Binding-site contacts:
Ligand atom F6 contacts residue SER48 of chain 1.B at 3.3 Å.
Ligand atom F3 contacts residue LEU116 of chain 1.B at 3.9 Å.
Ligand atom C1 contacts residue SER48 of chain 1.B at 3.4 Å.
Ligand atom O1 contacts residue SER48 of chain 1.B at 2.6 Å (h-bond).
Ligand atom O1 contacts residue CYS46 of chain 1.B at 3.4 Å (h-bond).
Ligand atom C6 contacts residue SER48 of chain 1.B at 3.5 Å.
Ligand atom C7 contacts residue SER48 of chain 1.B at 3.5 Å.
Ligand atom C6 contacts residue LEU141 of chain 1.B at 3.6 Å (hydrophobic).
Ligand atom F6 contacts residue PHE140 of chain 1.B at 4.1 Å.
Ligand atom F4 contacts residue LEU57 of chain 1.B at 3.8 Å.
Ligand atom F5 contacts residue PHE140 of chain 1.B at 3.3 Å.
Ligand atom O1 contacts residue ZN1 of chain 1.H at 1.9 Å.
Ligand atom F2 contacts residue ILE318 of chain 1.B at 3.8 Å.
Ligand atom C7 contacts residue HIS67 of chain 1.B at 3.6 Å.
Ligand atom F6 contacts residue LEU141 of chain 1.B at 3.2 Å.
Ligand atom F3 contacts residue VAL294 of chain 1.B at 3.5 Å.
Ligand atom C3 contacts residue VAL294 of chain 1.B at 3.5 Å (hydrophobic).
Ligand atom C4 contacts residue LEU116 of chain 1.B at 4.0 Å (hydrophobic).
Ligand atom C2 contacts residue NAJ1 of chain 1.J at 4.1 Å.
Ligand atom O1 contacts residue HIS67 of chain 1.B at 3.1 Å (h-bond).
Ligand atom C3 contacts residue LEU116 of chain 1.B at 3.9 Å (hydrophobic).
Ligand atom C1 contacts residue PHE93 of chain 1.B at 4.0 Å (hydrophobic).
Ligand atom C2 contacts residue SER48 of chain 1.B at 4.0 Å.
Ligand atom F3 contacts residue ILE318 of chain 1.B at 3.5 Å.
Ligand atom C4 contacts residue LEU57 of chain 1.B at 3.9 Å (hydrophobic).
Ligand atom C5 contacts residue LEU141 of chain 1.B at 3.8 Å (hydrophobic).
Ligand atom O1 contacts residue CYS174 of chain 1.B at 3.4 Å (h-bond).
Ligand atom F6 contacts residue HIS67 of chain 1.B at 3.4 Å.
Ligand atom F5 contacts residue LEU57 of chain 1.B at 3.4 Å.
Ligand atom C2 contacts residue VAL294 of chain 1.B at 3.8 Å (hydrophobic).
Ligand atom C5 contacts residue LEU57 of chain 1.B at 3.6 Å (hydrophobic).
Ligand atom C7 contacts residue ZN1 of chain 1.H at 2.9 Å.
Ligand atom F3 contacts residue LEU309 of chain 1.A at 3.7 Å.
Ligand atom C7 contacts residue PHE93 of chain 1.B at 3.5 Å (hydrophobic).
Ligand atom F2 contacts residue NAJ1 of chain 1.J at 2.9 Å.
Ligand atom F5 contacts residue LEU141 of chain 1.B at 3.4 Å.
Ligand atom O1 contacts residue NAJ1 of chain 1.J at 3.0 Å.
Ligand atom C7 contacts residue CYS174 of chain 1.B at 3.7 Å (hydrophobic).
Ligand atom C7 contacts residue NAJ1 of chain 1.J at 3.4 Å.
Ligand atom F2 contacts residue VAL294 of chain 1.B at 3.7 Å.

Sequence of chain 1.B:
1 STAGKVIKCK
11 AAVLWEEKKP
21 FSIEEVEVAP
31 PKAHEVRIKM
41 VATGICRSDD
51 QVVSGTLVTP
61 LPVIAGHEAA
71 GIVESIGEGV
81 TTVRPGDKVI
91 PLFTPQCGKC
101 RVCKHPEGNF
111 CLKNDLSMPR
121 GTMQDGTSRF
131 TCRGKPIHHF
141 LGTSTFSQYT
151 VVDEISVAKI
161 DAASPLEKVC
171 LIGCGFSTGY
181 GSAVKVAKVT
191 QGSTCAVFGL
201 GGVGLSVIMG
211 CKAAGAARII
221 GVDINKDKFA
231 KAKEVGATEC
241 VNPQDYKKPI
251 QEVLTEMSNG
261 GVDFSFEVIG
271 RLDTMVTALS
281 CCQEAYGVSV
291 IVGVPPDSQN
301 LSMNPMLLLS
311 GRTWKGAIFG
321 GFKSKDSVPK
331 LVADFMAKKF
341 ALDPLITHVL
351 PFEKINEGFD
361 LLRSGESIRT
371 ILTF

This small molecule binds to this protein.
Small molecule (SMILES): OCc1c(F)c(F)c(F)c(F)c1F

Sequence of chain 1.A:
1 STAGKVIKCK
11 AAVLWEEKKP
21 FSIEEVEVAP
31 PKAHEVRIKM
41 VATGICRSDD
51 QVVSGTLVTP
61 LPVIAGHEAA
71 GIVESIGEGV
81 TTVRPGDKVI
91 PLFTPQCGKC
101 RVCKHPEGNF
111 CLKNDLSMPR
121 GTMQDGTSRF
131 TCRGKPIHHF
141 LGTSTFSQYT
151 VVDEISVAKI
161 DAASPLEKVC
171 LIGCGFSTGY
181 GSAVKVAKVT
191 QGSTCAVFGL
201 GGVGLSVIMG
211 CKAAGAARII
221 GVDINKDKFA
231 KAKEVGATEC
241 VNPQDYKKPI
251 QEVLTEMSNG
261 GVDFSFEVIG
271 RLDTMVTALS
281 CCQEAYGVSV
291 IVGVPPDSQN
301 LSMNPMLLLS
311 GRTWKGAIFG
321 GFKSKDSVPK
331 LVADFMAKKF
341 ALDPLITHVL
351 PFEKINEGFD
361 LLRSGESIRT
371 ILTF